The protein below binds the small molecule below.
Small molecule (SMILES): CCC(=O)N1CCC[C@@H](n2nc(-c3cn(-c4cc(Br)ccc4O)nn3)c3c(N)ncnc32)C1

Sequence of chain 1.A:
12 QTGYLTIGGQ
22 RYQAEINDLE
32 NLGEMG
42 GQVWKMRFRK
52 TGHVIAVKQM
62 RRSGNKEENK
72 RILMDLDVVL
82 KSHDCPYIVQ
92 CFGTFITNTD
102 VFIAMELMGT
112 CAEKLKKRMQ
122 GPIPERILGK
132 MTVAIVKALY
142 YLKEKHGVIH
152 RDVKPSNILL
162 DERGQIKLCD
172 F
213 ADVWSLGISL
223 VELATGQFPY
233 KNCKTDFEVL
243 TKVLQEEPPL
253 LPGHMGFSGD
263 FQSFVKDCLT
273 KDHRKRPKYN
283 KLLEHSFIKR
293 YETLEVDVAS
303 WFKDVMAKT

Binding-site contacts:
Ligand atom C29 contacts residue CYS112 of chain 1.A at 3.8 Å (hydrophobic).
Ligand atom BR15 contacts residue LEU77 of chain 1.A at 3.6 Å.
Ligand atom C04 contacts residue MET36 of chain 1.A at 3.6 Å (hydrophobic).
Ligand atom C02 contacts residue ALA57 of chain 1.A at 3.9 Å (hydrophobic).
Ligand atom N20 contacts residue VAL90 of chain 1.A at 4.0 Å.
Ligand atom N03 contacts residue GLU107 of chain 1.A at 3.8 Å.
Ligand atom N01 contacts residue MET106 of chain 1.A at 4.0 Å.
Ligand atom C17 contacts residue LYS59 of chain 1.A at 4.1 Å.
Ligand atom C02 contacts residue MET109 of chain 1.A at 4.0 Å (hydrophobic).
Ligand atom C12 contacts residue LYS59 of chain 1.A at 4.1 Å.
Ligand atom C17 contacts residue ASP171 of chain 1.A at 3.3 Å.
Ligand atom C04 contacts residue MET109 of chain 1.A at 3.3 Å (hydrophobic).
Ligand atom N03 contacts residue ALA57 of chain 1.A at 4.0 Å.
Ligand atom C26 contacts residue MET36 of chain 1.A at 3.5 Å (hydrophobic).
Ligand atom O32 contacts residue CYS112 of chain 1.A at 4.1 Å.
Ligand atom C08 contacts residue LEU160 of chain 1.A at 4.1 Å (hydrophobic).
Ligand atom C16 contacts residue LYS59 of chain 1.A at 4.1 Å.
Ligand atom C30 contacts residue CYS112 of chain 1.A at 2.5 Å (hydrophobic).
Ligand atom N03 contacts residue MET36 of chain 1.A at 4.1 Å.
Ligand atom C26 contacts residue GLY37 of chain 1.A at 3.5 Å.
Ligand atom C18 contacts residue ASP171 of chain 1.A at 3.6 Å.
Ligand atom C31 contacts residue SER157 of chain 1.A at 3.2 Å.
Ligand atom N01 contacts residue ALA57 of chain 1.A at 3.8 Å.
Ligand atom BR15 contacts residue ILE104 of chain 1.A at 4.0 Å.
Ligand atom O19 contacts residue ASP171 of chain 1.A at 3.0 Å (salt-bridge).
Ligand atom N20 contacts residue MET106 of chain 1.A at 3.5 Å.
Ligand atom N03 contacts residue MET109 of chain 1.A at 3.0 Å (h-bond).
Ligand atom C17 contacts residue ASP76 of chain 1.A at 3.9 Å.
Ligand atom N21 contacts residue MET106 of chain 1.A at 4.1 Å.
Ligand atom C14 contacts residue LYS59 of chain 1.A at 4.0 Å.
Ligand atom C07 contacts residue LEU160 of chain 1.A at 3.9 Å (hydrophobic).
Ligand atom C06 contacts residue MET36 of chain 1.A at 3.7 Å (hydrophobic).
Ligand atom C02 contacts residue GLU107 of chain 1.A at 3.8 Å.
Ligand atom C16 contacts residue ASP76 of chain 1.A at 3.6 Å.
Ligand atom C31 contacts residue CYS112 of chain 1.A at 1.8 Å (hydrophobic).
Ligand atom N01 contacts residue GLU107 of chain 1.A at 2.9 Å (salt-bridge).
Ligand atom N05 contacts residue MET36 of chain 1.A at 3.4 Å.
Ligand atom N03 contacts residue LEU108 of chain 1.A at 3.9 Å.
Ligand atom C02 contacts residue LEU160 of chain 1.A at 4.0 Å (hydrophobic).
Ligand atom C13 contacts residue LYS59 of chain 1.A at 4.0 Å.